Binding-site contacts:
Ligand atom C5 contacts residue PHE214 of chain 1.A at 3.5 Å (hydrophobic).
Ligand atom O4P contacts residue GLY29 of chain 1.A at 3.2 Å (h-bond).
Ligand atom O2' contacts residue PHE214 of chain 1.A at 3.7 Å.
Ligand atom P2 contacts residue LYS233 of chain 1.A at 3.5 Å.
Ligand atom O4P contacts residue THR30 of chain 1.A at 2.6 Å (h-bond).
Ligand atom N6 contacts residue PHE214 of chain 1.A at 3.7 Å.
Ligand atom O2P contacts residue HIS237 of chain 1.A at 2.6 Å (h-bond).
Ligand atom P1 contacts residue SER116 of chain 1.A at 3.6 Å.
Ligand atom O5' contacts residue LYS27 of chain 1.A at 3.4 Å.
Ligand atom O3' contacts residue ARG108 of chain 1.A at 3.0 Å (salt-bridge).
Ligand atom O4P contacts residue GLY28 of chain 1.A at 3.5 Å (h-bond).
Ligand atom N1 contacts residue PHE214 of chain 1.A at 3.4 Å.
Ligand atom N7 contacts residue ILE181 of chain 1.A at 3.6 Å.
Ligand atom O6P contacts residue LYS27 of chain 1.A at 2.9 Å (salt-bridge).
Ligand atom C4 contacts residue PHE214 of chain 1.A at 3.5 Å (hydrophobic).
Ligand atom O3P contacts residue GLY234 of chain 1.A at 2.9 Å (h-bond).
Ligand atom N7 contacts residue ALA32 of chain 1.A at 3.5 Å.
Ligand atom P2 contacts residue LYS27 of chain 1.A at 3.8 Å.
Ligand atom C2 contacts residue PHE214 of chain 1.A at 3.5 Å (hydrophobic).
Ligand atom O3P contacts residue ARG235 of chain 1.A at 2.8 Å (salt-bridge).
Ligand atom C8 contacts residue ILE181 of chain 1.A at 3.5 Å (hydrophobic).
Ligand atom O1P contacts residue GLY234 of chain 1.A at 3.3 Å.
Ligand atom O5P contacts residue ARG31 of chain 1.A at 3.1 Å (salt-bridge).
Ligand atom N3 contacts residue PHE214 of chain 1.A at 3.6 Å.
Ligand atom N1 contacts residue LEU229 of chain 1.A at 3.5 Å.
Ligand atom O4' contacts residue GLY29 of chain 1.A at 3.4 Å.
Ligand atom P2 contacts residue THR30 of chain 1.A at 3.6 Å.
Ligand atom O4P contacts residue LYS27 of chain 1.A at 3.4 Å (salt-bridge).
Ligand atom C2 contacts residue LYS233 of chain 1.A at 3.5 Å.
Ligand atom O5P contacts residue THR30 of chain 1.A at 3.6 Å (h-bond).
Ligand atom O5' contacts residue GLY29 of chain 1.A at 3.1 Å (h-bond).
Ligand atom N6 contacts residue PRO215 of chain 1.A at 2.9 Å (h-bond).
Ligand atom C2 contacts residue LEU229 of chain 1.A at 3.6 Å (hydrophobic).
Ligand atom O6P contacts residue LYS233 of chain 1.A at 3.2 Å (salt-bridge).
Ligand atom O3' contacts residue SER116 of chain 1.A at 3.5 Å (h-bond).
Ligand atom C6 contacts residue PHE214 of chain 1.A at 3.5 Å (hydrophobic).
Ligand atom O2' contacts residue ARG108 of chain 1.A at 3.7 Å.
Ligand atom O2P contacts residue SER116 of chain 1.A at 2.6 Å (h-bond).
Ligand atom O2P contacts residue ARG108 of chain 1.A at 3.2 Å (salt-bridge).
Ligand atom O5P contacts residue LYS233 of chain 1.A at 2.7 Å (salt-bridge).

This small molecule binds to this protein.
Small molecule (SMILES): Nc1ncnc2c1ncn2[C@@H]1O[C@H](COP(=O)(O)O)[C@@H](OP(=O)(O)O)[C@H]1O

Sequence of chain 1.A:
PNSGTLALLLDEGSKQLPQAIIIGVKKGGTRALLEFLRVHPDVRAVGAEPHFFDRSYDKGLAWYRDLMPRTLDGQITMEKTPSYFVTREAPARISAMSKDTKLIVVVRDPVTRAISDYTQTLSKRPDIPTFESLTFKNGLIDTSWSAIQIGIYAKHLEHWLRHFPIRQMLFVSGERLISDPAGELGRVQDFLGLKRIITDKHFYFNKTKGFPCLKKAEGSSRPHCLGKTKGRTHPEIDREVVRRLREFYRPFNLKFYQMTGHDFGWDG